Sequence of chain 1.A:
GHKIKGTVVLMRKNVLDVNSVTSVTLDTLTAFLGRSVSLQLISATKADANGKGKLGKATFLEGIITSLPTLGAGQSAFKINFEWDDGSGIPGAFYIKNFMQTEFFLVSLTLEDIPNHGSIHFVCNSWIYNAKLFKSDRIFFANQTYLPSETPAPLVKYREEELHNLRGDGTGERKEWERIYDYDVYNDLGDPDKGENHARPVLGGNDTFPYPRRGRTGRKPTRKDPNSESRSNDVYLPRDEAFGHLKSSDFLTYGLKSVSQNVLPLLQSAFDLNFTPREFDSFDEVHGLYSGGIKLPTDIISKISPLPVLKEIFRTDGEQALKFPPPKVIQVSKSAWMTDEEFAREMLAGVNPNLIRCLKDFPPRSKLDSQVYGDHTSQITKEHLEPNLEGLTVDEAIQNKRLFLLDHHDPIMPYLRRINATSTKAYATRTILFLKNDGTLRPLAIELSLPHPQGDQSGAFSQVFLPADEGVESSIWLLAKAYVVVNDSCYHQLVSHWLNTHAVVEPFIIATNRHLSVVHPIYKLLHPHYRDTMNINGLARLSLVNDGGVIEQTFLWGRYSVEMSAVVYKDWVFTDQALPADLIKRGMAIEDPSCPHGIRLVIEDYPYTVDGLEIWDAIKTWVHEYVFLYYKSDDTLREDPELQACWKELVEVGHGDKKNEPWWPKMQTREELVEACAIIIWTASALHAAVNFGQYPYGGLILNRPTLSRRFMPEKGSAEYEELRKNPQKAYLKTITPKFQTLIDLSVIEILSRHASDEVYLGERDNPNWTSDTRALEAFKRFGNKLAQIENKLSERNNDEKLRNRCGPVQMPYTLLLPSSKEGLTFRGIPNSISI

The protein below binds the small molecule below.
Small molecule (SMILES): CCCCC[C@@H](/C=C/C=C\CCCCCCCC(=O)O)OO

Binding-site contacts:
Ligand atom C12 contacts residue 11O1 of chain 1.F at 0.4 Å.
Ligand atom C8 contacts residue 9OH1 of chain 1.E at 0.5 Å.
Ligand atom C1 contacts residue 9OH1 of chain 1.E at 0.5 Å.
Ligand atom C1 contacts residue 11O1 of chain 1.F at 0.7 Å.
Ligand atom C18 contacts residue 13R1 of chain 1.D at 0.8 Å.
Ligand atom C6 contacts residue 13R1 of chain 1.D at 0.9 Å.
Ligand atom C11 contacts residue 13R1 of chain 1.D at 0.3 Å.
Ligand atom C11 contacts residue 11O1 of chain 1.F at 0.7 Å.
Ligand atom C18 contacts residue 11O1 of chain 1.F at 0.7 Å.
Ligand atom C16 contacts residue 11O1 of chain 1.F at 0.8 Å.
Ligand atom C9 contacts residue 11O1 of chain 1.F at 0.8 Å.
Ligand atom C16 contacts residue 13R1 of chain 1.D at 0.6 Å.
Ligand atom C6 contacts residue 11O1 of chain 1.F at 0.8 Å.
Ligand atom O19 contacts residue 13R1 of chain 1.D at 0.3 Å (h-bond).
Ligand atom C15 contacts residue 13R1 of chain 1.D at 0.3 Å.
Ligand atom C11 contacts residue 9OH1 of chain 1.E at 0.7 Å.
Ligand atom O22 contacts residue 13R1 of chain 1.D at 0.4 Å (h-bond).
Ligand atom C9 contacts residue 13R1 of chain 1.D at 0.1 Å.
Ligand atom C13 contacts residue 11O1 of chain 1.F at 0.5 Å.
Ligand atom C3 contacts residue 11O1 of chain 1.F at 0.7 Å.
Ligand atom C10 contacts residue 11O1 of chain 1.F at 0.6 Å.
Ligand atom C7 contacts residue 11O1 of chain 1.F at 0.5 Å.
Ligand atom O19 contacts residue 11O1 of chain 1.F at 0.9 Å.
Ligand atom C13 contacts residue 9OH1 of chain 1.E at 0.6 Å.
Ligand atom C2 contacts residue 11O1 of chain 1.F at 0.7 Å.
Ligand atom C12 contacts residue 13R1 of chain 1.D at 0.4 Å.
Ligand atom C4 contacts residue 9OH1 of chain 1.E at 0.3 Å.
Ligand atom C5 contacts residue 9OH1 of chain 1.E at 0.9 Å.
Ligand atom C17 contacts residue 11O1 of chain 1.F at 0.8 Å.
Ligand atom O21 contacts residue 13R1 of chain 1.D at 0.2 Å (h-bond).
Ligand atom O20 contacts residue 13R1 of chain 1.D at 0.3 Å (h-bond).
Ligand atom C13 contacts residue 13R1 of chain 1.D at 0.6 Å.
Ligand atom C10 contacts residue 13R1 of chain 1.D at 0.2 Å.
Ligand atom C5 contacts residue 11O1 of chain 1.F at 0.5 Å.
Ligand atom C8 contacts residue 13R1 of chain 1.D at 0.2 Å.
Ligand atom C1 contacts residue 13R1 of chain 1.D at 0.2 Å.
Ligand atom O20 contacts residue 9OH1 of chain 1.E at 0.7 Å (h-bond).
Ligand atom C3 contacts residue 9OH1 of chain 1.E at 0.3 Å.
Ligand atom O21 contacts residue 9OH1 of chain 1.E at 0.4 Å (h-bond).
Ligand atom C12 contacts residue 9OH1 of chain 1.E at 0.9 Å.